Binding-site contacts:
Ligand atom C3 contacts residue ASN213 of chain 1.A at 3.9 Å.
Ligand atom N2 contacts residue GLU61 of chain 1.A at 4.4 Å.
Ligand atom O5 contacts residue ASN213 of chain 1.A at 2.4 Å (h-bond).
Ligand atom C7 contacts residue GLU61 of chain 1.A at 3.3 Å.
Ligand atom N2 contacts residue TYR212 of chain 1.A at 4.2 Å.
Ligand atom C7 contacts residue TYR212 of chain 1.A at 4.3 Å (hydrophobic).
Ligand atom C8 contacts residue TYR212 of chain 1.A at 3.6 Å (hydrophobic).
Ligand atom C7 contacts residue ASN213 of chain 1.A at 3.8 Å.
Ligand atom C2 contacts residue ASN213 of chain 1.A at 2.5 Å.
Ligand atom C5 contacts residue ASN213 of chain 1.A at 3.6 Å.
Ligand atom C8 contacts residue GLU61 of chain 1.A at 3.6 Å.
Ligand atom O7 contacts residue ASN213 of chain 1.A at 4.2 Å.
Ligand atom O7 contacts residue GLU61 of chain 1.A at 2.7 Å (salt-bridge).
Ligand atom N2 contacts residue ASN213 of chain 1.A at 3.0 Å (h-bond).
Ligand atom C1 contacts residue ASN213 of chain 1.A at 1.4 Å.
Ligand atom C4 contacts residue ASN213 of chain 1.A at 4.3 Å.

Sequence of chain 1.A:
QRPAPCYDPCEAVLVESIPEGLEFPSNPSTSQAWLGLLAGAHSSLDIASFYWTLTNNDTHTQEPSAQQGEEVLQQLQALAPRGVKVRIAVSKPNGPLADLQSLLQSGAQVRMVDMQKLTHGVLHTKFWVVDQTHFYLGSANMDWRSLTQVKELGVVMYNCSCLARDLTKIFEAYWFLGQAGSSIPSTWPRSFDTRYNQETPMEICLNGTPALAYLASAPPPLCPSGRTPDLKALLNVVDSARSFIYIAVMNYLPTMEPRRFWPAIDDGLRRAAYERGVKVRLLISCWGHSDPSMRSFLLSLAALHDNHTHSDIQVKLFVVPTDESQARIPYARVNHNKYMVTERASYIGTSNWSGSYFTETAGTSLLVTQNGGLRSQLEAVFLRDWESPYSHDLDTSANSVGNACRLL

This small molecule binds to this protein.
Small molecule (SMILES): CC(=O)N[C@H]1[C@H](O[C@H]2[C@H](O)[C@@H](NC(C)=O)CO[C@@H]2CO)O[C@H](CO)[C@@H](O[C@@H]2O[C@H](CO[C@H]3O[C@H](CO[C@H]4O[C@H](CO)[C@@H](O)[C@H](O)[C@@H]4O)[C@@H](O)[C@H](O[C@H]4O[C@H](CO)[C@@H](O)[C@H](O)[C@@H]4O)[C@@H]3O)[C@@H](O)[C@H](O[C@H]3O[C@H](CO)[C@@H](O)[C@H](O)[C@@H]3O)[C@@H]2O)[C@@H]1O